Binding-site contacts:
Ligand atom ND2 contacts residue TRP132 of chain 1.U at 3.3 Å.
Ligand atom O contacts residue TYR78 of chain 1.U at 3.7 Å.
Ligand atom CZ3 contacts residue ASN109 of chain 1.U at 3.8 Å.
Ligand atom C contacts residue TRP103 of chain 1.U at 3.5 Å (hydrophobic).
Ligand atom CG contacts residue ALA110 of chain 1.U at 3.8 Å (hydrophobic).
Ligand atom O contacts residue SER51 of chain 1.U at 3.1 Å (h-bond).
Ligand atom C contacts residue SER69 of chain 1.U at 3.9 Å.
Ligand atom CG contacts residue THR114 of chain 1.U at 3.8 Å.
Ligand atom CA contacts residue TRP103 of chain 1.U at 3.8 Å (hydrophobic).
Ligand atom O contacts residue SER69 of chain 1.U at 3.6 Å.
Ligand atom CZ2 contacts residue ARG108 of chain 1.U at 3.8 Å.
Ligand atom CE2 contacts residue ARG108 of chain 1.U at 3.8 Å.
Ligand atom OD1 contacts residue TRP103 of chain 1.U at 3.5 Å.
Ligand atom OD1 contacts residue LEU134 of chain 1.U at 3.7 Å.
Ligand atom CD contacts residue SER112 of chain 1.U at 3.7 Å.
Ligand atom CE3 contacts residue ARG108 of chain 1.U at 3.9 Å.
Ligand atom O contacts residue ALA110 of chain 1.U at 3.6 Å.
Ligand atom NE2 contacts residue TRP144 of chain 1.X at 3.2 Å.
Ligand atom O contacts residue SER69 of chain 1.U at 2.8 Å (h-bond).
Ligand atom CD contacts residue SER69 of chain 1.U at 3.9 Å.
Ligand atom CG contacts residue SER69 of chain 1.U at 3.9 Å.
Ligand atom CD1 contacts residue ARG108 of chain 1.U at 4.0 Å.
Ligand atom CB contacts residue TRP103 of chain 1.U at 4.0 Å (hydrophobic).
Ligand atom O contacts residue TRP103 of chain 1.U at 3.4 Å.
Ligand atom O contacts residue SER69 of chain 1.U at 3.2 Å.
Ligand atom N contacts residue TRP103 of chain 1.U at 3.4 Å.
Ligand atom CB contacts residue TRP144 of chain 1.X at 3.9 Å (hydrophobic).
Ligand atom CG contacts residue SER112 of chain 1.U at 3.6 Å.
Ligand atom CG contacts residue ALA70 of chain 1.U at 3.7 Å (hydrophobic).
Ligand atom NE2 contacts residue LEU49 of chain 1.U at 3.6 Å.
Ligand atom CD contacts residue TRP144 of chain 1.X at 3.7 Å (hydrophobic).
Ligand atom NE1 contacts residue ARG108 of chain 1.U at 3.8 Å.
Ligand atom ND2 contacts residue THR114 of chain 1.U at 3.9 Å.
Ligand atom OD1 contacts residue THR114 of chain 1.U at 2.8 Å (h-bond).
Ligand atom CB contacts residue TRP144 of chain 1.X at 3.7 Å (hydrophobic).
Ligand atom CG contacts residue TRP144 of chain 1.X at 3.8 Å (hydrophobic).
Ligand atom OE1 contacts residue LEU134 of chain 1.U at 3.9 Å.
Ligand atom O contacts residue TRP103 of chain 1.U at 3.5 Å.
Ligand atom CA contacts residue TRP103 of chain 1.U at 3.5 Å (hydrophobic).
Ligand atom OE1 contacts residue SER112 of chain 1.U at 3.0 Å (h-bond).

The small molecule below binds the protein below.
Small molecule (SMILES): NC(=O)CC[C@@H]1NC(=O)[C@H](CC2=CN=C3CC=CC=C23)NC(=O)[C@H]2CCCN2C(=O)[C@H](CCC(N)=O)NC(=O)[C@H](CC(N)=O)NC1=O

Sequence of chain 1.U:
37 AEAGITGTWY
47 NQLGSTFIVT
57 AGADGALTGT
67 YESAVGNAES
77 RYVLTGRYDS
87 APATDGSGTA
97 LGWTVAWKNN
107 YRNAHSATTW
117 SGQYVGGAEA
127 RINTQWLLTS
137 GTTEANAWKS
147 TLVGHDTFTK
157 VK

Sequence of chain 1.X:
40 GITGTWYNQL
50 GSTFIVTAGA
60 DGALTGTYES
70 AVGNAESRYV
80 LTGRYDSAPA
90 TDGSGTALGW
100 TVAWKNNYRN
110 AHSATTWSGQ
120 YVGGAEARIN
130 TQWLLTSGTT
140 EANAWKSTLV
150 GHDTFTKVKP